A small-molecule ligand and the protein it binds are described below.
Small molecule (SMILES): CC(=O)N[C@@H]1[C@@H](O)[C@H](O)[C@@H](CO)O[C@H]1O

Sequence of chain 28.E:
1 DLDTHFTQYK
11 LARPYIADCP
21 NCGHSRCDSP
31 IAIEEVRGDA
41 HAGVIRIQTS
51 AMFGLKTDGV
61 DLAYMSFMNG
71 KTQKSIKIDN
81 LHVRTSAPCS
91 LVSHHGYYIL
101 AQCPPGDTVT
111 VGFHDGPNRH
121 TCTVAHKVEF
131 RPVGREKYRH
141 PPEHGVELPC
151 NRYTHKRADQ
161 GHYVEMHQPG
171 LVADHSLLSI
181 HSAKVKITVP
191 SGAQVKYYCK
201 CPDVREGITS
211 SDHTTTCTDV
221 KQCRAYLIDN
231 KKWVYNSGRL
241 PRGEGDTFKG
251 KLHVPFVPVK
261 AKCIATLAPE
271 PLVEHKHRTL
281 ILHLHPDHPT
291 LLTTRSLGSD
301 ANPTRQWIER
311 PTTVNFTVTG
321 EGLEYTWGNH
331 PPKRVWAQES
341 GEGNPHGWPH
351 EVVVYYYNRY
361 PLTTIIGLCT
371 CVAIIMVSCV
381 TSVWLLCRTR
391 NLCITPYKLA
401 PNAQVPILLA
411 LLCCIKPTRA

Binding-site contacts:
Ligand atom C2 contacts residue ASN315 of chain 28.E at 2.5 Å.
Ligand atom C8 contacts residue ASN315 of chain 28.E at 3.5 Å.
Ligand atom C6 contacts residue THR313 of chain 28.E at 4.5 Å.
Ligand atom C1 contacts residue ASN315 of chain 28.E at 1.4 Å.
Ligand atom O5 contacts residue VAL314 of chain 28.E at 3.8 Å.
Ligand atom C1 contacts residue VAL314 of chain 28.E at 4.4 Å (hydrophobic).
Ligand atom C5 contacts residue ASN315 of chain 28.E at 3.7 Å.
Ligand atom C8 contacts residue ILE281 of chain 28.E at 4.5 Å (hydrophobic).
Ligand atom N2 contacts residue ASN315 of chain 28.E at 2.8 Å (h-bond).
Ligand atom C3 contacts residue ASN315 of chain 28.E at 3.8 Å.
Ligand atom O7 contacts residue ASN315 of chain 28.E at 4.2 Å.
Ligand atom C6 contacts residue ASN315 of chain 28.E at 4.5 Å.
Ligand atom C4 contacts residue ASN315 of chain 28.E at 4.3 Å.
Ligand atom C7 contacts residue ASN315 of chain 28.E at 3.3 Å.
Ligand atom O5 contacts residue ASN315 of chain 28.E at 2.4 Å (h-bond).
Ligand atom O5 contacts residue THR313 of chain 28.E at 4.3 Å.